Sequence of chain 1.A:
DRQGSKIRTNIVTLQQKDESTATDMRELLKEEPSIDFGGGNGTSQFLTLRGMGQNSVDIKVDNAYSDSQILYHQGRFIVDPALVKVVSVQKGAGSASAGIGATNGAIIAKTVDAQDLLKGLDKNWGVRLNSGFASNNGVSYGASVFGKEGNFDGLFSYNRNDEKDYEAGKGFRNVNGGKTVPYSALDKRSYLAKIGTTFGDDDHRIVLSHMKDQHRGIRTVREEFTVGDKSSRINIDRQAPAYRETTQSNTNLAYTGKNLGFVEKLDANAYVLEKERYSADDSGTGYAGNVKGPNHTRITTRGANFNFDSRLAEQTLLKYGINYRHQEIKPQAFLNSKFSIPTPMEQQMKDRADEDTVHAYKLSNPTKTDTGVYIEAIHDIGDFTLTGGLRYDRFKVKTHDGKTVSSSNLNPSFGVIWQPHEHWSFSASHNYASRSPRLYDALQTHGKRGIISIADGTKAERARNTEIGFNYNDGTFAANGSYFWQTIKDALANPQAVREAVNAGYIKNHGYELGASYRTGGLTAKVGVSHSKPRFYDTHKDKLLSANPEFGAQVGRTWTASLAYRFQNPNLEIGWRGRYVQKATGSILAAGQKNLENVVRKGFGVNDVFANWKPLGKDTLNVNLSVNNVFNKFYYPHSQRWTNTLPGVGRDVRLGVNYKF

Sequence of chain 1.C:
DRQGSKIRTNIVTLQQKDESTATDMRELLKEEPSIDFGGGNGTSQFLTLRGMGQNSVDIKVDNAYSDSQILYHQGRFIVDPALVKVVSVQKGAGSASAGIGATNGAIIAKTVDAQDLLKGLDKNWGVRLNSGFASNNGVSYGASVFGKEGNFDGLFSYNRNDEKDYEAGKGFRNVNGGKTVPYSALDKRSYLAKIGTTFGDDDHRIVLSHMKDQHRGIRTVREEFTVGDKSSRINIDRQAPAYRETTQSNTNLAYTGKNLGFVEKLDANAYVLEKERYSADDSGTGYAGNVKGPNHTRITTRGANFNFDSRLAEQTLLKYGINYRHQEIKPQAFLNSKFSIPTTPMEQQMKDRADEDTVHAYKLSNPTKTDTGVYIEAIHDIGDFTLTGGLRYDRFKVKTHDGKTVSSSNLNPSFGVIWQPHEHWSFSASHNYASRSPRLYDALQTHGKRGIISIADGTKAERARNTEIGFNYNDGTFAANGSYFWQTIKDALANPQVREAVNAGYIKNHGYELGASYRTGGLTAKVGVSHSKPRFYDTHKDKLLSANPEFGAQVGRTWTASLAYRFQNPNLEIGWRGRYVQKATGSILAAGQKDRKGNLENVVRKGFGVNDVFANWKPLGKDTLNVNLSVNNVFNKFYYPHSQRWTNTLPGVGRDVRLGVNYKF

Binding-site contacts:
Ligand atom N contacts residue TYR303 of chain 1.C at 4.2 Å.
Ligand atom OE2 contacts residue ARG249 of chain 1.C at 4.2 Å.
Ligand atom OE2 contacts residue ASP247 of chain 1.C at 4.5 Å.
Ligand atom OE2 contacts residue ARG276 of chain 1.A at 4.1 Å.
Ligand atom OXT contacts residue GLU305 of chain 1.A at 3.5 Å (salt-bridge).
Ligand atom O contacts residue TYR303 of chain 1.C at 3.7 Å.
Ligand atom OXT contacts residue TYR338 of chain 1.A at 4.2 Å.
Ligand atom OE1 contacts residue ARG276 of chain 1.C at 3.7 Å.
Ligand atom OE1 contacts residue ARG276 of chain 1.A at 3.8 Å.
Ligand atom OXT contacts residue TYR303 of chain 1.C at 3.9 Å.
Ligand atom O contacts residue GLU305 of chain 1.A at 3.7 Å.
Ligand atom C contacts residue GLU305 of chain 1.A at 3.4 Å.
Ligand atom O contacts residue TYR338 of chain 1.A at 3.6 Å.
Ligand atom C contacts residue TYR303 of chain 1.C at 3.6 Å (hydrophobic).
Ligand atom C contacts residue TYR338 of chain 1.A at 4.4 Å (hydrophobic).
Ligand atom CA contacts residue GLU305 of chain 1.A at 3.4 Å.
Ligand atom CA contacts residue TYR303 of chain 1.C at 3.5 Å (hydrophobic).
Ligand atom CB contacts residue GLU305 of chain 1.A at 3.0 Å.
Ligand atom CD contacts residue ARG276 of chain 1.A at 4.0 Å.
Ligand atom CG contacts residue GLU305 of chain 1.A at 3.8 Å.
Ligand atom CD contacts residue ARG276 of chain 1.C at 4.5 Å.
Ligand atom N contacts residue GLU305 of chain 1.A at 3.6 Å (salt-bridge).
Ligand atom OE2 contacts residue GLN274 of chain 1.A at 4.1 Å.
Ligand atom O contacts residue ILE278 of chain 1.C at 3.5 Å.

The protein below binds the small molecule below.
Small molecule (SMILES): N[C@@H](CCC(=O)O)C(=O)O